A small-molecule ligand and the protein it binds are described below.
Small molecule (SMILES): OCc1c(F)c(F)c(F)c(F)c1F

Binding-site contacts:
Ligand atom C4 contacts residue LEU57 of chain 1.A at 3.7 Å (hydrophobic).
Ligand atom F2 contacts residue NAJ1 of chain 1.E at 2.8 Å.
Ligand atom F5 contacts residue LEU57 of chain 1.A at 3.2 Å.
Ligand atom C5 contacts residue LEU141 of chain 1.A at 3.9 Å (hydrophobic).
Ligand atom F5 contacts residue LEU141 of chain 1.A at 3.4 Å.
Ligand atom C2 contacts residue NAJ1 of chain 1.E at 3.9 Å.
Ligand atom C7 contacts residue NAJ1 of chain 1.E at 3.3 Å.
Ligand atom F2 contacts residue VAL294 of chain 1.A at 3.7 Å.
Ligand atom C2 contacts residue SER48 of chain 1.A at 3.9 Å.
Ligand atom O1 contacts residue CYS174 of chain 1.A at 3.5 Å (h-bond).
Ligand atom F3 contacts residue LEU116 of chain 1.A at 3.7 Å.
Ligand atom F6 contacts residue HIS67 of chain 1.A at 3.3 Å.
Ligand atom O1 contacts residue ZN1 of chain 1.C at 2.0 Å.
Ligand atom F3 contacts residue LEU309 of chain 1.B at 3.5 Å.
Ligand atom O1 contacts residue CYS46 of chain 1.A at 3.4 Å (h-bond).
Ligand atom C5 contacts residue LEU57 of chain 1.A at 3.5 Å (hydrophobic).
Ligand atom C6 contacts residue SER48 of chain 1.A at 3.5 Å.
Ligand atom O1 contacts residue NAJ1 of chain 1.E at 3.1 Å.
Ligand atom F2 contacts residue ILE318 of chain 1.A at 3.9 Å.
Ligand atom C2 contacts residue VAL294 of chain 1.A at 3.7 Å (hydrophobic).
Ligand atom C7 contacts residue ZN1 of chain 1.C at 2.9 Å.
Ligand atom F4 contacts residue LEU57 of chain 1.A at 3.3 Å.
Ligand atom F3 contacts residue ILE318 of chain 1.A at 3.7 Å.
Ligand atom C3 contacts residue VAL294 of chain 1.A at 3.6 Å (hydrophobic).
Ligand atom F4 contacts residue LEU116 of chain 1.A at 3.9 Å.
Ligand atom O1 contacts residue SER48 of chain 1.A at 2.5 Å (h-bond).
Ligand atom F6 contacts residue SER48 of chain 1.A at 3.2 Å.
Ligand atom C1 contacts residue PHE93 of chain 1.A at 3.9 Å (hydrophobic).
Ligand atom C3 contacts residue LEU116 of chain 1.A at 3.6 Å (hydrophobic).
Ligand atom C4 contacts residue LEU116 of chain 1.A at 3.7 Å (hydrophobic).
Ligand atom C7 contacts residue PHE93 of chain 1.A at 3.5 Å (hydrophobic).
Ligand atom C1 contacts residue SER48 of chain 1.A at 3.4 Å.
Ligand atom C7 contacts residue HIS67 of chain 1.A at 3.6 Å.
Ligand atom O1 contacts residue HIS67 of chain 1.A at 3.1 Å (h-bond).
Ligand atom C7 contacts residue CYS174 of chain 1.A at 3.7 Å (hydrophobic).
Ligand atom F5 contacts residue PHE140 of chain 1.A at 3.2 Å.
Ligand atom F3 contacts residue VAL294 of chain 1.A at 3.4 Å.
Ligand atom C7 contacts residue SER48 of chain 1.A at 3.5 Å.
Ligand atom C6 contacts residue LEU141 of chain 1.A at 3.8 Å (hydrophobic).
Ligand atom F6 contacts residue LEU141 of chain 1.A at 3.2 Å.

Sequence of chain 1.A:
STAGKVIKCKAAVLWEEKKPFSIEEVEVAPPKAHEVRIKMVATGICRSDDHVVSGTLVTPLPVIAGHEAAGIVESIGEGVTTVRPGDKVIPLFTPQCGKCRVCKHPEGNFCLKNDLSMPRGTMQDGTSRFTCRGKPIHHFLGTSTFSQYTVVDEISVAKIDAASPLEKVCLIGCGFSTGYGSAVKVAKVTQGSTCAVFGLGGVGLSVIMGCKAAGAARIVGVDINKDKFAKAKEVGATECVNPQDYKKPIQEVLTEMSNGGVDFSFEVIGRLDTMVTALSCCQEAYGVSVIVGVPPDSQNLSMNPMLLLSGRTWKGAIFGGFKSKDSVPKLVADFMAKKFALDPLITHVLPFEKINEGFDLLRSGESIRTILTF

Sequence of chain 1.B:
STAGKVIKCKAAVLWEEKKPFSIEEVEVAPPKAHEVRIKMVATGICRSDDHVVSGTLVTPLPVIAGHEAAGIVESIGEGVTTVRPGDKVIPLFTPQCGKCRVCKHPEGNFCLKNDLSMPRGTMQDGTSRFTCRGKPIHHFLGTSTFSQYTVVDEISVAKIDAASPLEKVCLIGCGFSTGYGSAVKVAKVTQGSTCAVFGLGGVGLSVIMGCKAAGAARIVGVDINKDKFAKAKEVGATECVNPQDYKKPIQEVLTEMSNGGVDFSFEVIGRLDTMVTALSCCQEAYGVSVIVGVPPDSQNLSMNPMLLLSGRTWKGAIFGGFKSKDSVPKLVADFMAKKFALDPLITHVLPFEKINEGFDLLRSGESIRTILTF